The protein below binds the small molecule below.
Small molecule (SMILES): OC[C@H]1O[C@@H](OCCCCCCC2CCCCC2)[C@H](O)[C@@H](O)[C@@H]1O

Sequence of chain 1.B:
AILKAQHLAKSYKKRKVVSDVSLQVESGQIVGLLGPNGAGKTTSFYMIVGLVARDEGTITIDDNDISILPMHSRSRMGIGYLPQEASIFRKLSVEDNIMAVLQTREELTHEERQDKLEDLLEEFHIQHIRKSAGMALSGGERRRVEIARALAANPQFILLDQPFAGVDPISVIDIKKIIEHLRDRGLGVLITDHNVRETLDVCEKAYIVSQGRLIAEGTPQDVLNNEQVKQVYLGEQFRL

Binding-site contacts:
Ligand atom C12 contacts residue LEU74 of chain 1.D at 4.2 Å (hydrophobic).
Ligand atom C14 contacts residue LEU74 of chain 1.D at 4.2 Å (hydrophobic).
Ligand atom C02 contacts residue ARG78 of chain 1.D at 4.2 Å.
Ligand atom C03 contacts residue ARG78 of chain 1.D at 4.5 Å.
Ligand atom O04 contacts residue ARG78 of chain 1.D at 3.8 Å.
Ligand atom C11 contacts residue MA41 of chain 1.V at 4.0 Å.
Ligand atom C05 contacts residue MA41 of chain 1.V at 4.2 Å.
Ligand atom O20 contacts residue MA41 of chain 1.V at 2.1 Å (h-bond).
Ligand atom C07 contacts residue ARG295 of chain 1.D at 3.8 Å.
Ligand atom O17 contacts residue ARG78 of chain 1.D at 3.9 Å.
Ligand atom C08 contacts residue MA41 of chain 1.V at 3.6 Å.
Ligand atom C19 contacts residue MA41 of chain 1.V at 3.4 Å.
Ligand atom C08 contacts residue ARG295 of chain 1.D at 3.3 Å.
Ligand atom C19 contacts residue LYS92 of chain 1.B at 4.4 Å.
Ligand atom C21 contacts residue LYS92 of chain 1.B at 3.5 Å.
Ligand atom C16 contacts residue LEU74 of chain 1.D at 4.4 Å (hydrophobic).
Ligand atom C09 contacts residue MA41 of chain 1.V at 3.9 Å.
Ligand atom C19 contacts residue ARG91 of chain 1.B at 4.1 Å.
Ligand atom O24 contacts residue LYS92 of chain 1.B at 3.2 Å.
Ligand atom C18 contacts residue MA41 of chain 1.V at 3.8 Å.
Ligand atom C23 contacts residue LYS92 of chain 1.B at 4.0 Å.
Ligand atom C21 contacts residue ARG91 of chain 1.B at 4.4 Å.
Ligand atom O04 contacts residue ARG295 of chain 1.D at 4.4 Å.
Ligand atom C10 contacts residue PHE296 of chain 1.D at 4.1 Å (hydrophobic).
Ligand atom C15 contacts residue MA41 of chain 1.V at 4.0 Å.
Ligand atom O22 contacts residue ARG91 of chain 1.B at 4.0 Å.
Ligand atom O22 contacts residue LYS92 of chain 1.B at 3.9 Å.
Ligand atom C06 contacts residue ARG295 of chain 1.D at 3.3 Å.
Ligand atom C16 contacts residue MA41 of chain 1.V at 3.5 Å.
Ligand atom C16 contacts residue PHE296 of chain 1.D at 3.8 Å (hydrophobic).
Ligand atom O24 contacts residue GLU10 of chain 1.D at 3.8 Å.
Ligand atom O20 contacts residue GLU82 of chain 1.D at 3.9 Å.
Ligand atom O17 contacts residue MA41 of chain 1.V at 3.7 Å.
Ligand atom C13 contacts residue ILE18 of chain 1.D at 4.2 Å (hydrophobic).
Ligand atom C10 contacts residue MA41 of chain 1.V at 3.7 Å.
Ligand atom C05 contacts residue ARG295 of chain 1.D at 4.1 Å.

Sequence of chain 1.D:
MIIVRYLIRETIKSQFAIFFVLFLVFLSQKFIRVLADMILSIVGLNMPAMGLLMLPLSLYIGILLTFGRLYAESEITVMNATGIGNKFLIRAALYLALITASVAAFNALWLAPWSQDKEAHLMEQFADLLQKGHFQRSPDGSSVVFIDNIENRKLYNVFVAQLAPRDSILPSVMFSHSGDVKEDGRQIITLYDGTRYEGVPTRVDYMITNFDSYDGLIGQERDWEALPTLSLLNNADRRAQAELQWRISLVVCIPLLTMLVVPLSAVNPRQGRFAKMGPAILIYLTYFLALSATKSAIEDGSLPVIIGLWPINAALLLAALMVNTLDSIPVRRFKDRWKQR